Binding-site contacts:
Ligand atom C5 contacts residue ALA134 of chain 1.A at 3.7 Å (hydrophobic).
Ligand atom C7 contacts residue GLU93 of chain 1.A at 3.5 Å.
Ligand atom C3 contacts residue GLU138 of chain 1.A at 3.5 Å.
Ligand atom C11 contacts residue SER41 of chain 1.A at 3.7 Å.
Ligand atom O2 contacts residue GLY100 of chain 1.A at 2.8 Å (h-bond).
Ligand atom C13 contacts residue GLY100 of chain 1.A at 3.9 Å.
Ligand atom O3 contacts residue GLY100 of chain 1.A at 3.6 Å (h-bond).
Ligand atom C11 contacts residue LEU96 of chain 1.A at 3.3 Å (hydrophobic).
Ligand atom C13 contacts residue TYR102 of chain 1.A at 3.4 Å (hydrophobic).
Ligand atom C16 contacts residue LEU96 of chain 1.A at 3.9 Å (hydrophobic).
Ligand atom C2 contacts residue GLY94 of chain 1.A at 3.8 Å.
Ligand atom O2 contacts residue PRO99 of chain 1.A at 3.3 Å.
Ligand atom C16 contacts residue SER41 of chain 1.A at 4.0 Å.
Ligand atom C13 contacts residue PRO99 of chain 1.A at 4.0 Å (hydrophobic).
Ligand atom O2 contacts residue TYR102 of chain 1.A at 3.0 Å (h-bond).
Ligand atom O4 contacts residue GLY45 of chain 1.A at 3.4 Å (h-bond).
Ligand atom C17 contacts residue LEU96 of chain 1.A at 3.4 Å (hydrophobic).
Ligand atom C1 contacts residue HIS137 of chain 1.A at 3.5 Å.
Ligand atom O3 contacts residue TYR102 of chain 1.A at 3.9 Å.
Ligand atom C1 contacts residue GLU138 of chain 1.A at 3.3 Å.
Ligand atom O3 contacts residue PRO99 of chain 1.A at 3.8 Å.
Ligand atom O1 contacts residue CYS95 of chain 1.A at 3.9 Å.
Ligand atom C8 contacts residue ILE44 of chain 1.A at 4.0 Å (hydrophobic).
Ligand atom C12 contacts residue LEU96 of chain 1.A at 3.9 Å (hydrophobic).
Ligand atom C8 contacts residue LEU130 of chain 1.A at 3.5 Å (hydrophobic).
Ligand atom C14 contacts residue ILE44 of chain 1.A at 4.0 Å (hydrophobic).
Ligand atom C17 contacts residue CYS95 of chain 1.A at 3.6 Å (hydrophobic).
Ligand atom O2 contacts residue VAL98 of chain 1.A at 4.0 Å.
Ligand atom C15 contacts residue TYR102 of chain 1.A at 3.8 Å (hydrophobic).
Ligand atom C7 contacts residue GLY94 of chain 1.A at 3.5 Å.
Ligand atom C5 contacts residue ILE44 of chain 1.A at 4.0 Å (hydrophobic).
Ligand atom C3 contacts residue GLY45 of chain 1.A at 3.8 Å.
Ligand atom O4 contacts residue GLY43 of chain 1.A at 3.3 Å.
Ligand atom C1 contacts residue GLY94 of chain 1.A at 3.8 Å.
Ligand atom C6 contacts residue LEU96 of chain 1.A at 3.8 Å (hydrophobic).
Ligand atom O1 contacts residue GLY94 of chain 1.A at 3.4 Å (h-bond).
Ligand atom C10 contacts residue CYS95 of chain 1.A at 3.8 Å (hydrophobic).
Ligand atom C4 contacts residue GLY94 of chain 1.A at 3.0 Å.
Ligand atom O4 contacts residue ILE44 of chain 1.A at 2.9 Å (h-bond).
Ligand atom C9 contacts residue LEU130 of chain 1.A at 3.8 Å (hydrophobic).

The small molecule below binds the protein below.
Small molecule (SMILES): O=C(/C=C/c1ccc(O)c(O)c1)OCCc1ccccc1

Sequence of chain 1.A:
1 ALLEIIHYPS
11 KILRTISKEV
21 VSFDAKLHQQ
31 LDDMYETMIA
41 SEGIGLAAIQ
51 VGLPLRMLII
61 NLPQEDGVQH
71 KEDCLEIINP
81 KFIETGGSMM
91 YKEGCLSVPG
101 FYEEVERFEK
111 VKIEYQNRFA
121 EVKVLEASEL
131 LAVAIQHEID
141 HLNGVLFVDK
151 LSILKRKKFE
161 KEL